The small molecule below binds the protein below.
Small molecule (SMILES): CC(=O)N[C@@H]1[C@@H](O)[C@H](O)[C@@H](CO)O[C@H]1O

Binding-site contacts:
Ligand atom O5 contacts residue ASN159 of chain 1.J at 2.4 Å (h-bond).
Ligand atom C8 contacts residue ASN159 of chain 1.J at 4.3 Å.
Ligand atom O7 contacts residue ASN159 of chain 1.J at 3.2 Å (h-bond).
Ligand atom N2 contacts residue ASN159 of chain 1.J at 2.9 Å (h-bond).
Ligand atom C4 contacts residue ASN159 of chain 1.J at 4.2 Å.
Ligand atom C1 contacts residue ASN159 of chain 1.J at 1.4 Å.
Ligand atom C2 contacts residue ASN159 of chain 1.J at 2.5 Å.
Ligand atom O7 contacts residue TYR197 of chain 1.J at 4.2 Å.
Ligand atom C3 contacts residue ASN159 of chain 1.J at 3.8 Å.
Ligand atom C7 contacts residue ASN159 of chain 1.J at 3.3 Å.
Ligand atom C5 contacts residue ASN159 of chain 1.J at 3.7 Å.

Sequence of chain 1.J:
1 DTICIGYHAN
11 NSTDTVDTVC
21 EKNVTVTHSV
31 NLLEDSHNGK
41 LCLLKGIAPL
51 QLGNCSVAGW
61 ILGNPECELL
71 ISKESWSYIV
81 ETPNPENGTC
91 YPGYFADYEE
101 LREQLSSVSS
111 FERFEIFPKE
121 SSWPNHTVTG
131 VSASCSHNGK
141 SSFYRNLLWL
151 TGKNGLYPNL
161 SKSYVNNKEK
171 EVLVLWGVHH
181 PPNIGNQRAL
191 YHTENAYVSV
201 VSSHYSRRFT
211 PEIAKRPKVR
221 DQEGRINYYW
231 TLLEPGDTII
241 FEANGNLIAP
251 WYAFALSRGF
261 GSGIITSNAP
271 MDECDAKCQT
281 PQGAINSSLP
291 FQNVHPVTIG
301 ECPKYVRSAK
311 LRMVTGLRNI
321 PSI